Binding-site contacts:
Ligand atom OE1 contacts residue VAL4 of chain 3.E at 3.3 Å (h-bond).
Ligand atom CG2 contacts residue SER5 of chain 3.E at 3.2 Å.
Ligand atom C contacts residue ALA2 of chain 3.E at 4.2 Å (hydrophobic).
Ligand atom CA contacts residue VAL4 of chain 3.E at 4.0 Å (hydrophobic).
Ligand atom C contacts residue VAL4 of chain 3.E at 4.5 Å (hydrophobic).
Ligand atom CG2 contacts residue VAL4 of chain 3.E at 3.4 Å (hydrophobic).
Ligand atom CG2 contacts residue ALA2 of chain 3.E at 4.3 Å (hydrophobic).
Ligand atom CA contacts residue ALA2 of chain 3.E at 3.4 Å (hydrophobic).
Ligand atom N contacts residue VAL4 of chain 3.E at 4.1 Å.
Ligand atom CA contacts residue ALA2 of chain 3.E at 3.8 Å (hydrophobic).
Ligand atom N contacts residue ALA2 of chain 3.E at 2.8 Å (h-bond).
Ligand atom CB contacts residue VAL4 of chain 3.E at 4.0 Å (hydrophobic).
Ligand atom CG2 contacts residue GLN3 of chain 3.E at 3.9 Å.
Ligand atom OG contacts residue GLN3 of chain 3.E at 3.3 Å (h-bond).
Ligand atom CB contacts residue GLN3 of chain 3.E at 3.6 Å.
Ligand atom CG1 contacts residue GLN3 of chain 3.E at 3.0 Å.
Ligand atom CB contacts residue GLN3 of chain 3.E at 4.1 Å.
Ligand atom OE2 contacts residue VAL4 of chain 3.E at 3.6 Å.
Ligand atom CB contacts residue ALA2 of chain 3.E at 3.5 Å (hydrophobic).
Ligand atom N contacts residue ALA2 of chain 3.E at 4.3 Å.
Ligand atom O contacts residue GLN3 of chain 3.E at 3.0 Å (h-bond).
Ligand atom N contacts residue GLN3 of chain 3.E at 4.5 Å.
Ligand atom CD contacts residue VAL4 of chain 3.E at 3.8 Å (hydrophobic).
Ligand atom O contacts residue VAL4 of chain 3.E at 4.4 Å.
Ligand atom CA contacts residue GLN3 of chain 3.E at 4.3 Å.
Ligand atom C contacts residue VAL4 of chain 3.E at 4.4 Å (hydrophobic).
Ligand atom N contacts residue VAL4 of chain 3.E at 3.0 Å (h-bond).
Ligand atom C contacts residue ALA2 of chain 3.E at 3.6 Å (hydrophobic).
Ligand atom CA contacts residue VAL4 of chain 3.E at 3.5 Å (hydrophobic).
Ligand atom O contacts residue VAL4 of chain 3.E at 4.2 Å.
Ligand atom C contacts residue VAL4 of chain 3.E at 3.5 Å (hydrophobic).
Ligand atom C contacts residue GLN3 of chain 3.E at 3.8 Å.
Ligand atom CB contacts residue ALA2 of chain 3.E at 4.0 Å (hydrophobic).
Ligand atom CB contacts residue VAL4 of chain 3.E at 4.2 Å (hydrophobic).

Sequence of chain 3.E:
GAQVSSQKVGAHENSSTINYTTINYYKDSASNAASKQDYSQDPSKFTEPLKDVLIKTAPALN

This protein binds this small molecule.
Small molecule (SMILES): CC[C@H](C)[C@H](N)C(=O)N[C@@H](CO)C(=O)N[C@@H](CCC(=O)O)C(=O)N[C@H](C=O)C(C)C